Binding-site contacts:
Ligand atom C15 contacts residue PRO252 of chain 1.A at 3.4 Å (hydrophobic).
Ligand atom C7 contacts residue CO1 of chain 1.B at 3.1 Å.
Ligand atom C2 contacts residue GLN351 of chain 1.A at 3.9 Å.
Ligand atom O8 contacts residue HIS280 of chain 1.A at 3.1 Å (h-bond).
Ligand atom C1 contacts residue PHE353 of chain 1.A at 3.3 Å (hydrophobic).
Ligand atom O14 contacts residue PHE391 of chain 1.A at 3.7 Å.
Ligand atom O30 contacts residue PHE364 of chain 1.A at 3.1 Å.
Ligand atom C10 contacts residue CO1 of chain 1.B at 3.1 Å.
Ligand atom N11 contacts residue PHE391 of chain 1.A at 3.4 Å.
Ligand atom C26 contacts residue LYS393 of chain 1.A at 3.6 Å.
Ligand atom O14 contacts residue HIS280 of chain 1.A at 3.4 Å (h-bond).
Ligand atom C19 contacts residue PHE396 of chain 1.A at 3.6 Å (hydrophobic).
Ligand atom C7 contacts residue PHE391 of chain 1.A at 3.6 Å (hydrophobic).
Ligand atom O8 contacts residue GLU366 of chain 1.A at 3.1 Å (salt-bridge).
Ligand atom C2 contacts residue PHE353 of chain 1.A at 3.6 Å (hydrophobic).
Ligand atom O14 contacts residue HIS198 of chain 1.A at 3.0 Å (h-bond).
Ligand atom N28 contacts residue PHE353 of chain 1.A at 3.8 Å.
Ligand atom O30 contacts residue PHE353 of chain 1.A at 3.6 Å.
Ligand atom C27 contacts residue LYS393 of chain 1.A at 3.6 Å.
Ligand atom O8 contacts residue PHE353 of chain 1.A at 3.4 Å.
Ligand atom C5 contacts residue PHE353 of chain 1.A at 3.6 Å (hydrophobic).
Ligand atom C4 contacts residue PHE353 of chain 1.A at 3.8 Å (hydrophobic).
Ligand atom O8 contacts residue PHE391 of chain 1.A at 3.9 Å.
Ligand atom C3 contacts residue PHE353 of chain 1.A at 3.9 Å (hydrophobic).
Ligand atom C1 contacts residue PHE391 of chain 1.A at 3.9 Å (hydrophobic).
Ligand atom O29 contacts residue HIS280 of chain 1.A at 3.5 Å.
Ligand atom C2 contacts residue PHE391 of chain 1.A at 3.2 Å (hydrophobic).
Ligand atom C20 contacts residue PHE396 of chain 1.A at 3.5 Å (hydrophobic).
Ligand atom C6 contacts residue PHE353 of chain 1.A at 3.4 Å (hydrophobic).
Ligand atom C10 contacts residue PHE391 of chain 1.A at 3.5 Å (hydrophobic).
Ligand atom C15 contacts residue PHE391 of chain 1.A at 3.6 Å (hydrophobic).
Ligand atom O14 contacts residue CO1 of chain 1.B at 2.0 Å.
Ligand atom C3 contacts residue GLY392 of chain 1.A at 3.8 Å.
Ligand atom C9 contacts residue CO1 of chain 1.B at 3.5 Å.
Ligand atom O8 contacts residue CO1 of chain 1.B at 2.1 Å.
Ligand atom C18 contacts residue ASN395 of chain 1.A at 3.2 Å.
Ligand atom C18 contacts residue PHE396 of chain 1.A at 3.5 Å (hydrophobic).
Ligand atom C7 contacts residue HIS280 of chain 1.A at 3.9 Å.
Ligand atom C15 contacts residue VAL241 of chain 1.A at 3.7 Å (hydrophobic).
Ligand atom C9 contacts residue PHE391 of chain 1.A at 3.6 Å (hydrophobic).

A protein and the small-molecule ligand that binds it are described below.
Small molecule (SMILES): Cn1[nH]c(-c2ccccc2)c(C(=O)c2ccc(N3CCCCC3)cc2[N+](=O)[O-])c1=O

Sequence of chain 1.A:
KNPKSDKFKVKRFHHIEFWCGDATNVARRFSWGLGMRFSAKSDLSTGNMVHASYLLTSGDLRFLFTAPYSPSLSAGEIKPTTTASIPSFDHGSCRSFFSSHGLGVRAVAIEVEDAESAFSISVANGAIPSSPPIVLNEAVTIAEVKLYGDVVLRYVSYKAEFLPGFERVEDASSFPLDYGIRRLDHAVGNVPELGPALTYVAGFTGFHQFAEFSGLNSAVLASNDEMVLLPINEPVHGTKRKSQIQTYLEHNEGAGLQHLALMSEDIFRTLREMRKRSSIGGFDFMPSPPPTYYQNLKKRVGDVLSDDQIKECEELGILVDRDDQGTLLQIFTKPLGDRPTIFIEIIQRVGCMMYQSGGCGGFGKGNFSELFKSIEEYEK